Binding-site contacts:
Ligand atom O1 contacts residue SER177 of chain 1.A at 2.2 Å (h-bond).
Ligand atom CB2 contacts residue GLN174 of chain 1.A at 4.1 Å.
Ligand atom O1 contacts residue CYS25 of chain 1.A at 4.1 Å.
Ligand atom O1 contacts residue CYS41 of chain 1.A at 4.4 Å.
Ligand atom CG1 contacts residue PG31 of chain 1.D at 3.2 Å.
Ligand atom CB1 contacts residue HIS40 of chain 1.A at 3.0 Å.
Ligand atom O1 contacts residue HIS40 of chain 1.A at 2.4 Å (h-bond).
Ligand atom B contacts residue SER177 of chain 1.A at 1.4 Å.
Ligand atom CA contacts residue HIS40 of chain 1.A at 2.5 Å.
Ligand atom CB1 contacts residue TRP193 of chain 1.A at 4.4 Å (hydrophobic).
Ligand atom CB2 contacts residue SER177 of chain 1.A at 3.1 Å.
Ligand atom CB2 contacts residue HIS40 of chain 1.A at 3.6 Å.
Ligand atom CD1 contacts residue PG31 of chain 1.D at 3.3 Å.
Ligand atom CG1 contacts residue HIS40 of chain 1.A at 4.3 Å.
Ligand atom CG1 contacts residue SER192 of chain 1.A at 3.8 Å.
Ligand atom B contacts residue SER192 of chain 1.A at 4.3 Å.
Ligand atom CA contacts residue SER177 of chain 1.A at 2.1 Å.
Ligand atom CB1 contacts residue SER177 of chain 1.A at 2.7 Å.
Ligand atom CA contacts residue SER192 of chain 1.A at 4.2 Å.
Ligand atom CG2 contacts residue PG31 of chain 1.D at 4.1 Å.
Ligand atom B contacts residue HIS40 of chain 1.A at 1.5 Å.
Ligand atom CG2 contacts residue SER177 of chain 1.A at 4.3 Å.
Ligand atom CD1 contacts residue GLN174 of chain 1.A at 4.3 Å.
Ligand atom CB1 contacts residue PG31 of chain 1.D at 4.4 Å.
Ligand atom CB1 contacts residue SER192 of chain 1.A at 3.2 Å.
Ligand atom CG2 contacts residue GLN174 of chain 1.A at 3.6 Å.
Ligand atom CG1 contacts residue TRP193 of chain 1.A at 4.1 Å (hydrophobic).
Ligand atom CG1 contacts residue SER177 of chain 1.A at 3.9 Å.

This protein binds this small molecule.
Small molecule (SMILES): OB(O)c1ccccc1

Sequence of chain 1.A:
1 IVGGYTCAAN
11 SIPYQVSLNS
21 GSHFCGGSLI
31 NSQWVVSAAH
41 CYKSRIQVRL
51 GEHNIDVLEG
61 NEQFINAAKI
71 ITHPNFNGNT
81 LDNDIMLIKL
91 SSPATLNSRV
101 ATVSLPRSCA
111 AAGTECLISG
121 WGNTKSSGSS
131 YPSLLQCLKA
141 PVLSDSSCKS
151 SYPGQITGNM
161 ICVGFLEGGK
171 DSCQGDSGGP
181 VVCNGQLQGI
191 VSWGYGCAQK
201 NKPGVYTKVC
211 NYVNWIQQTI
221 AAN